The protein below binds the small molecule below.
Small molecule (SMILES): CC(=O)N[C@@H]1[C@@H](O)[C@H](O)[C@@H](CO)O[C@H]1O

Sequence of chain 1.D:
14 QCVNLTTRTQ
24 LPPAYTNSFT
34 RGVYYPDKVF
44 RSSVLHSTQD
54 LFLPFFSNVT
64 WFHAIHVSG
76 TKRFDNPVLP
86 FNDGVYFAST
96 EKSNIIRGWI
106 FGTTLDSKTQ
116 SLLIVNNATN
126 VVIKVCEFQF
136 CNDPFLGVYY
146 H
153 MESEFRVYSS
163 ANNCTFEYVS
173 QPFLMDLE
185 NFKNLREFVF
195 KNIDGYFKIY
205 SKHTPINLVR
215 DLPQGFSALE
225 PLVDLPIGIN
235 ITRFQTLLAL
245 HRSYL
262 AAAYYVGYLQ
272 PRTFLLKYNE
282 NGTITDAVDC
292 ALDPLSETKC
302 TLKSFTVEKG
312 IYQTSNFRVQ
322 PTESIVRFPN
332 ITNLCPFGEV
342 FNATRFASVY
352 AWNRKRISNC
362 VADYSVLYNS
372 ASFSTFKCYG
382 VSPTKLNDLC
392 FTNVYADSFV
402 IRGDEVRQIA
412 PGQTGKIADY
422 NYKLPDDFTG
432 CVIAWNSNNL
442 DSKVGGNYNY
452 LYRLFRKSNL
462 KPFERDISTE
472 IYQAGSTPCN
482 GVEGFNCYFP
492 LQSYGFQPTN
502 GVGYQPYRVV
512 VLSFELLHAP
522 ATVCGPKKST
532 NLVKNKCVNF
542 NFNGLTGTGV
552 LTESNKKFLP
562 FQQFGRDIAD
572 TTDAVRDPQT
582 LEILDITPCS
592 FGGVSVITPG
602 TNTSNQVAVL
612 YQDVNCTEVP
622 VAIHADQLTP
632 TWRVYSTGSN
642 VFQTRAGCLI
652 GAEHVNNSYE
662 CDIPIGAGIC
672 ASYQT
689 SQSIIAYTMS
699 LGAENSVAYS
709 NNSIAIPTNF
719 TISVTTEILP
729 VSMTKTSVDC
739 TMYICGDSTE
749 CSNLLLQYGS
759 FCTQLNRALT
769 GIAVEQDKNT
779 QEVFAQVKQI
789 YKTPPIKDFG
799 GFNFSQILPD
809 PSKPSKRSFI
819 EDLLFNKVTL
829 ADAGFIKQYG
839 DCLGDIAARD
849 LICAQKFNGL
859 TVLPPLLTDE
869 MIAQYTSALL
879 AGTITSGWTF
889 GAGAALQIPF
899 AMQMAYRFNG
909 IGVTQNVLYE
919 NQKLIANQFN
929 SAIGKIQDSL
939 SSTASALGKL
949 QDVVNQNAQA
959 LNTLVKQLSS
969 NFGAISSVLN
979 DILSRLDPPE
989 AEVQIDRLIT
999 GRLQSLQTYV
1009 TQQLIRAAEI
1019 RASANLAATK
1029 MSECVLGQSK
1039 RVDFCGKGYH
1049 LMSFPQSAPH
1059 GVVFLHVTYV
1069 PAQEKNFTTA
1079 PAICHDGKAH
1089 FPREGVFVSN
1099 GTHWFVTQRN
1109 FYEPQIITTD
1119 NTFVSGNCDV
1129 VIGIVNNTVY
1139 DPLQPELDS

Binding-site contacts:
Ligand atom O6 contacts residue GLU340 of chain 1.D at 3.2 Å (salt-bridge).
Ligand atom O7 contacts residue ASN343 of chain 1.D at 3.2 Å (h-bond).
Ligand atom O6 contacts residue GLY339 of chain 1.D at 3.6 Å.
Ligand atom C7 contacts residue ASN343 of chain 1.D at 3.2 Å.
Ligand atom C2 contacts residue ASN343 of chain 1.D at 2.5 Å.
Ligand atom C1 contacts residue GLY339 of chain 1.D at 3.6 Å.
Ligand atom C5 contacts residue GLY339 of chain 1.D at 4.2 Å.
Ligand atom C8 contacts residue ASN343 of chain 1.D at 4.1 Å.
Ligand atom N2 contacts residue ASN343 of chain 1.D at 2.9 Å (h-bond).
Ligand atom C6 contacts residue GLY339 of chain 1.D at 4.4 Å.
Ligand atom O5 contacts residue GLU340 of chain 1.D at 3.7 Å.
Ligand atom C1 contacts residue GLU340 of chain 1.D at 3.9 Å.
Ligand atom C5 contacts residue ASN343 of chain 1.D at 3.7 Å.
Ligand atom C4 contacts residue ASN343 of chain 1.D at 4.2 Å.
Ligand atom O5 contacts residue GLY339 of chain 1.D at 3.6 Å.
Ligand atom C5 contacts residue GLU340 of chain 1.D at 3.9 Å.
Ligand atom C3 contacts residue ASN343 of chain 1.D at 3.8 Å.
Ligand atom C6 contacts residue GLU340 of chain 1.D at 4.1 Å.
Ligand atom C1 contacts residue ASN343 of chain 1.D at 1.4 Å.
Ligand atom O5 contacts residue ASN343 of chain 1.D at 2.4 Å (h-bond).